This small molecule binds to this protein.
Small molecule (SMILES): CC(=O)N[C@@H](Cc1ccccc1)C(=O)N[C@@H](CCCCN)C(=O)N[C@@H](Cc1ccccc1)C(=O)N[C@@H](c1ccccc1)[C@@H](O)C(=O)N[C@@H](C)C(=O)N[C@@H](CC(C)C)C(=O)N[C@@H](CCCN=C(N)N)C(N)=O

Binding-site contacts:
Ligand atom OH1 contacts residue GLU69 of chain 1.A at 3.1 Å (salt-bridge).
Ligand atom O contacts residue GLU140 of chain 1.A at 3.0 Å (salt-bridge).
Ligand atom CD2 contacts residue ASN142 of chain 1.A at 3.3 Å.
Ligand atom CE1 contacts residue TRP67 of chain 1.A at 3.5 Å (hydrophobic).
Ligand atom N contacts residue GLU136 of chain 1.A at 3.3 Å (salt-bridge).
Ligand atom N contacts residue GLU140 of chain 1.A at 3.6 Å (salt-bridge).
Ligand atom NH2 contacts residue THR182 of chain 1.A at 3.4 Å (h-bond).
Ligand atom C contacts residue GLU139 of chain 1.A at 3.6 Å.
Ligand atom C contacts residue GLU139 of chain 1.A at 3.5 Å.
Ligand atom CA contacts residue GLU139 of chain 1.A at 3.4 Å.
Ligand atom CA contacts residue GLU139 of chain 1.A at 3.5 Å.
Ligand atom CZ contacts residue TRP67 of chain 1.A at 3.6 Å (hydrophobic).
Ligand atom CD contacts residue ASP45 of chain 1.A at 3.5 Å.
Ligand atom N contacts residue GLY44 of chain 1.A at 3.3 Å (h-bond).
Ligand atom CE1 contacts residue TYR71 of chain 1.A at 3.4 Å (hydrophobic).
Ligand atom OH1 contacts residue GLN53 of chain 1.A at 2.8 Å (h-bond).
Ligand atom CE contacts residue TYR59 of chain 1.A at 2.8 Å (hydrophobic).
Ligand atom CG contacts residue GLU140 of chain 1.A at 3.2 Å.
Ligand atom CD1 contacts residue TYR71 of chain 1.A at 3.5 Å (hydrophobic).
Ligand atom CE1 contacts residue ASP57 of chain 1.A at 3.1 Å.
Ligand atom O contacts residue GLU139 of chain 1.A at 2.9 Å (salt-bridge).
Ligand atom N contacts residue CYS141 of chain 1.A at 2.6 Å (h-bond).
Ligand atom O contacts residue TRP6 of chain 1.A at 3.2 Å (h-bond).
Ligand atom CA contacts residue TRP6 of chain 1.A at 3.5 Å (hydrophobic).
Ligand atom C contacts residue GLU140 of chain 1.A at 3.1 Å.
Ligand atom CB contacts residue TRP6 of chain 1.A at 3.5 Å (hydrophobic).
Ligand atom CE1 contacts residue THR37 of chain 1.A at 3.5 Å.
Ligand atom N contacts residue ASN5 of chain 1.A at 2.9 Å (h-bond).
Ligand atom C contacts residue CYS141 of chain 1.A at 3.3 Å (hydrophobic).
Ligand atom CZ contacts residue ASP57 of chain 1.A at 3.0 Å.
Ligand atom N contacts residue GLU139 of chain 1.A at 2.7 Å (salt-bridge).
Ligand atom CD2 contacts residue GLU139 of chain 1.A at 3.1 Å.
Ligand atom O contacts residue GLU69 of chain 1.A at 3.1 Å (salt-bridge).
Ligand atom CH3 contacts residue CYS141 of chain 1.A at 3.2 Å (hydrophobic).
Ligand atom CE2 contacts residue GLU139 of chain 1.A at 3.6 Å.
Ligand atom CD contacts residue TYR59 of chain 1.A at 3.5 Å (hydrophobic).
Ligand atom N contacts residue TRP6 of chain 1.A at 3.3 Å.
Ligand atom CE2 contacts residue ASN142 of chain 1.A at 3.0 Å.
Ligand atom CB contacts residue CYS141 of chain 1.A at 3.5 Å (hydrophobic).
Ligand atom O contacts residue CYS141 of chain 1.A at 2.7 Å (h-bond).

Sequence of chain 1.A:
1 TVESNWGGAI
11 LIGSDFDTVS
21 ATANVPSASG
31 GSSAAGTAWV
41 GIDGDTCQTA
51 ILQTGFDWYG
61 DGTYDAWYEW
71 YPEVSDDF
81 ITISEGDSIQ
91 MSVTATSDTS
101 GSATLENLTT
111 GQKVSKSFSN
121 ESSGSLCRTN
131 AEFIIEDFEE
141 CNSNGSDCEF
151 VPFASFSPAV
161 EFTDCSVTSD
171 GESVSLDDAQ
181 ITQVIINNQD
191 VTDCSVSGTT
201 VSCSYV